This small molecule binds to this protein.
Small molecule (SMILES): C[C@H](NC(=O)[C@@H]1CCCN1)C(=O)N[C@@H](CC1=CN=C2C=CC=CC12)C(=O)N[C@@H](C)C=O

Sequence of chain 1.B:
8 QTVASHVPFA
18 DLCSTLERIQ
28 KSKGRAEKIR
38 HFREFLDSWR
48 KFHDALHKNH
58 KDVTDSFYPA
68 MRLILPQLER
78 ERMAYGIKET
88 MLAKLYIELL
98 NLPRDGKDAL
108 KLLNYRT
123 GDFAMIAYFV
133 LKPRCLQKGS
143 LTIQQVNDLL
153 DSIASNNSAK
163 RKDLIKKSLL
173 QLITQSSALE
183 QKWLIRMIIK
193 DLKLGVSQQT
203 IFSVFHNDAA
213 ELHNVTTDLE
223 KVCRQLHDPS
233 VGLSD

Binding-site contacts:
Ligand atom NE1 contacts residue VAL14 of chain 1.B at 4.0 Å.
Ligand atom CG contacts residue ALA52 of chain 1.B at 4.2 Å (hydrophobic).
Ligand atom N contacts residue PHE49 of chain 1.B at 3.8 Å.
Ligand atom CG contacts residue HIS13 of chain 1.B at 4.0 Å.
Ligand atom CZ2 contacts residue SER45 of chain 1.B at 4.3 Å.
Ligand atom CE3 contacts residue SER45 of chain 1.B at 4.4 Å.
Ligand atom O contacts residue PHE49 of chain 1.B at 3.9 Å.
Ligand atom CH2 contacts residue TRP46 of chain 1.B at 3.8 Å (hydrophobic).
Ligand atom CD1 contacts residue HIS13 of chain 1.B at 4.3 Å.
Ligand atom CB contacts residue PHE49 of chain 1.B at 4.2 Å (hydrophobic).
Ligand atom CZ3 contacts residue VAL14 of chain 1.B at 4.0 Å (hydrophobic).
Ligand atom CZ2 contacts residue VAL14 of chain 1.B at 3.9 Å (hydrophobic).
Ligand atom CE2 contacts residue VAL14 of chain 1.B at 3.8 Å (hydrophobic).
Ligand atom CH2 contacts residue VAL14 of chain 1.B at 4.3 Å (hydrophobic).
Ligand atom CZ3 contacts residue SER45 of chain 1.B at 3.5 Å.
Ligand atom NE1 contacts residue ASP18 of chain 1.B at 2.6 Å (salt-bridge).
Ligand atom CD2 contacts residue VAL14 of chain 1.B at 3.9 Å (hydrophobic).
Ligand atom CE3 contacts residue PHE49 of chain 1.B at 3.8 Å (hydrophobic).
Ligand atom C contacts residue PHE49 of chain 1.B at 3.9 Å (hydrophobic).
Ligand atom O contacts residue HIS13 of chain 1.B at 4.4 Å.
Ligand atom CH2 contacts residue PHE42 of chain 1.B at 4.3 Å (hydrophobic).
Ligand atom CB contacts residue HIS13 of chain 1.B at 3.5 Å.
Ligand atom CB contacts residue PHE49 of chain 1.B at 4.3 Å (hydrophobic).
Ligand atom CE3 contacts residue VAL14 of chain 1.B at 3.9 Å (hydrophobic).
Ligand atom CG contacts residue PHE49 of chain 1.B at 4.2 Å (hydrophobic).
Ligand atom CG contacts residue PRO15 of chain 1.B at 4.5 Å (hydrophobic).
Ligand atom CG contacts residue LEU53 of chain 1.B at 4.4 Å (hydrophobic).
Ligand atom CZ2 contacts residue PHE42 of chain 1.B at 4.2 Å (hydrophobic).
Ligand atom CD1 contacts residue PRO15 of chain 1.B at 3.7 Å (hydrophobic).
Ligand atom O contacts residue PHE49 of chain 1.B at 4.1 Å.
Ligand atom CH2 contacts residue SER45 of chain 1.B at 3.6 Å.
Ligand atom CD1 contacts residue ASP18 of chain 1.B at 3.1 Å.
Ligand atom CG contacts residue ASP18 of chain 1.B at 4.5 Å.
Ligand atom CZ3 contacts residue TRP46 of chain 1.B at 3.8 Å (hydrophobic).
Ligand atom CZ3 contacts residue PHE49 of chain 1.B at 3.9 Å (hydrophobic).
Ligand atom CA contacts residue PHE49 of chain 1.B at 3.9 Å (hydrophobic).
Ligand atom NE1 contacts residue PRO15 of chain 1.B at 4.1 Å.
Ligand atom CE2 contacts residue ASP18 of chain 1.B at 3.9 Å.
Ligand atom C contacts residue PHE49 of chain 1.B at 4.2 Å (hydrophobic).